Binding-site contacts:
Ligand atom C3 contacts residue ASN500 of chain 1.B at 3.8 Å.
Ligand atom C2 contacts residue ASN500 of chain 1.B at 2.5 Å.
Ligand atom N2 contacts residue ASN500 of chain 1.B at 2.9 Å (h-bond).
Ligand atom C5 contacts residue ASN500 of chain 1.B at 3.6 Å.
Ligand atom C7 contacts residue ASN500 of chain 1.B at 3.8 Å.
Ligand atom O5 contacts residue ASN500 of chain 1.B at 2.3 Å (h-bond).
Ligand atom O6 contacts residue ASN500 of chain 1.B at 4.5 Å.
Ligand atom C6 contacts residue ASN500 of chain 1.B at 4.1 Å.
Ligand atom C1 contacts residue ASN500 of chain 1.B at 1.4 Å.
Ligand atom O7 contacts residue ASN500 of chain 1.B at 4.2 Å.
Ligand atom C4 contacts residue ASN500 of chain 1.B at 4.2 Å.

A protein and the small-molecule ligand that binds it are described below.
Small molecule (SMILES): CC(=O)N[C@@H]1[C@@H](O)[C@H](O)[C@@H](CO)O[C@H]1O

Sequence of chain 1.B:
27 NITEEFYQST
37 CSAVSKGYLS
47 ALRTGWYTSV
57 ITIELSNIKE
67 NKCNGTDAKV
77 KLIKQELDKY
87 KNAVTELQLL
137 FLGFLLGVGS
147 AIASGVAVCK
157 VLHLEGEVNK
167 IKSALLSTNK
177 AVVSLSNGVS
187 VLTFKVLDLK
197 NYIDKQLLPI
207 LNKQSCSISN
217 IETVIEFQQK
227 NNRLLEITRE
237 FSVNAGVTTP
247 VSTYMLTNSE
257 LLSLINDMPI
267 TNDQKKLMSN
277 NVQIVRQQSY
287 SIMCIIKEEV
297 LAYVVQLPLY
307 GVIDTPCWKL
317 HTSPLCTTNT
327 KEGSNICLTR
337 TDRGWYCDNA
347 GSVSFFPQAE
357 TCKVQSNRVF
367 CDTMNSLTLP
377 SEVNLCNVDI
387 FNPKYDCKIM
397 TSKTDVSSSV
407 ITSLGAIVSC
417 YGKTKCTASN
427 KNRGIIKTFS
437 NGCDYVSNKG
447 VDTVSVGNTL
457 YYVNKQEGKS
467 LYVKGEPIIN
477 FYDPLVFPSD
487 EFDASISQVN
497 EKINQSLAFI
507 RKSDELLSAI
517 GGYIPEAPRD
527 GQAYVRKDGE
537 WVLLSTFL